Sequence of chain 38.G:
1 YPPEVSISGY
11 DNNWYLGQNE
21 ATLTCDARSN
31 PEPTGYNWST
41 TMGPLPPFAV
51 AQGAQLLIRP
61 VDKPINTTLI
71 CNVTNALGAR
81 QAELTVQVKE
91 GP

Binding-site contacts:
Ligand atom C6 contacts residue THR74 of chain 38.G at 3.7 Å.
Ligand atom C1 contacts residue ALA79 of chain 38.G at 4.3 Å (hydrophobic).
Ligand atom C8 contacts residue GLN81 of chain 38.G at 3.2 Å.
Ligand atom C2 contacts residue ASN72 of chain 38.G at 2.6 Å.
Ligand atom O7 contacts residue ASN72 of chain 38.G at 3.3 Å (h-bond).
Ligand atom O5 contacts residue THR74 of chain 38.G at 4.0 Å.
Ligand atom C7 contacts residue GLN81 of chain 38.G at 3.8 Å.
Ligand atom N2 contacts residue ASN72 of chain 38.G at 3.2 Å (h-bond).
Ligand atom C3 contacts residue ASN72 of chain 38.G at 4.0 Å.
Ligand atom C4 contacts residue ASN72 of chain 38.G at 4.3 Å.
Ligand atom O5 contacts residue ASN72 of chain 38.G at 2.4 Å (h-bond).
Ligand atom C1 contacts residue ASN72 of chain 38.G at 1.5 Å.
Ligand atom O7 contacts residue GLN81 of chain 38.G at 3.9 Å.
Ligand atom C5 contacts residue THR74 of chain 38.G at 3.9 Å.
Ligand atom C7 contacts residue ASN72 of chain 38.G at 3.5 Å.
Ligand atom C5 contacts residue ASN72 of chain 38.G at 3.7 Å.
Ligand atom N2 contacts residue GLN81 of chain 38.G at 4.3 Å.

This protein binds this small molecule.
Small molecule (SMILES): CC(=O)N[C@@H]1[C@@H](O)[C@H](O)[C@@H](CO)O[C@H]1O